The small molecule below binds the protein below.
Small molecule (SMILES): O=C(O)CCC(=O)C(=O)O

Binding-site contacts:
Ligand atom C5 contacts residue LEU180 of chain 1.A at 4.2 Å (hydrophobic).
Ligand atom C2 contacts residue HIS191 of chain 1.A at 4.3 Å.
Ligand atom C2 contacts residue FE21 of chain 1.B at 3.1 Å.
Ligand atom C5 contacts residue THR188 of chain 1.A at 3.4 Å.
Ligand atom O2 contacts residue ASP193 of chain 1.A at 3.0 Å (salt-bridge).
Ligand atom O2 contacts residue HIS263 of chain 1.A at 3.3 Å (h-bond).
Ligand atom O5 contacts residue HIS263 of chain 1.A at 3.5 Å (h-bond).
Ligand atom C4 contacts residue VAL265 of chain 1.A at 3.7 Å (hydrophobic).
Ligand atom C5 contacts residue VAL265 of chain 1.A at 3.7 Å (hydrophobic).
Ligand atom O5 contacts residue VAL265 of chain 1.A at 4.3 Å.
Ligand atom O2 contacts residue VAL199 of chain 1.A at 3.9 Å.
Ligand atom O5 contacts residue FE21 of chain 1.B at 2.3 Å.
Ligand atom O4 contacts residue ILE135 of chain 1.A at 3.6 Å.
Ligand atom C3 contacts residue LEU180 of chain 1.A at 4.0 Å (hydrophobic).
Ligand atom O5 contacts residue HIS191 of chain 1.A at 3.1 Å.
Ligand atom O3 contacts residue ILE135 of chain 1.A at 3.7 Å.
Ligand atom C5 contacts residue ILE135 of chain 1.A at 3.6 Å (hydrophobic).
Ligand atom C4 contacts residue THR188 of chain 1.A at 3.5 Å.
Ligand atom C4 contacts residue TYR201 of chain 1.A at 4.3 Å (hydrophobic).
Ligand atom O1 contacts residue TYR201 of chain 1.A at 3.1 Å.
Ligand atom C5 contacts residue LYS208 of chain 1.A at 3.8 Å.
Ligand atom O3 contacts residue VAL265 of chain 1.A at 3.8 Å.
Ligand atom C4 contacts residue ILE135 of chain 1.A at 4.2 Å (hydrophobic).
Ligand atom C1 contacts residue FE21 of chain 1.B at 3.1 Å.
Ligand atom C1 contacts residue HIS263 of chain 1.A at 4.0 Å.
Ligand atom C1 contacts residue ASP193 of chain 1.A at 4.1 Å.
Ligand atom O4 contacts residue THR188 of chain 1.A at 2.6 Å (h-bond).
Ligand atom C3 contacts residue VAL265 of chain 1.A at 4.1 Å (hydrophobic).
Ligand atom C5 contacts residue TYR201 of chain 1.A at 3.6 Å (hydrophobic).
Ligand atom O4 contacts residue VAL265 of chain 1.A at 3.8 Å.
Ligand atom O1 contacts residue VAL199 of chain 1.A at 3.8 Å.
Ligand atom O3 contacts residue TYR201 of chain 1.A at 2.6 Å (h-bond).
Ligand atom C2 contacts residue HIS263 of chain 1.A at 4.1 Å.
Ligand atom O2 contacts residue FE21 of chain 1.B at 2.4 Å.
Ligand atom O4 contacts residue LYS208 of chain 1.A at 3.9 Å.
Ligand atom O4 contacts residue ASN133 of chain 1.A at 3.4 Å (h-bond).
Ligand atom O3 contacts residue LEU180 of chain 1.A at 3.4 Å.
Ligand atom C3 contacts residue TYR201 of chain 1.A at 3.7 Å (hydrophobic).
Ligand atom O3 contacts residue LYS208 of chain 1.A at 2.9 Å (salt-bridge).
Ligand atom C1 contacts residue TYR201 of chain 1.A at 4.0 Å (hydrophobic).

Sequence of chain 1.A:
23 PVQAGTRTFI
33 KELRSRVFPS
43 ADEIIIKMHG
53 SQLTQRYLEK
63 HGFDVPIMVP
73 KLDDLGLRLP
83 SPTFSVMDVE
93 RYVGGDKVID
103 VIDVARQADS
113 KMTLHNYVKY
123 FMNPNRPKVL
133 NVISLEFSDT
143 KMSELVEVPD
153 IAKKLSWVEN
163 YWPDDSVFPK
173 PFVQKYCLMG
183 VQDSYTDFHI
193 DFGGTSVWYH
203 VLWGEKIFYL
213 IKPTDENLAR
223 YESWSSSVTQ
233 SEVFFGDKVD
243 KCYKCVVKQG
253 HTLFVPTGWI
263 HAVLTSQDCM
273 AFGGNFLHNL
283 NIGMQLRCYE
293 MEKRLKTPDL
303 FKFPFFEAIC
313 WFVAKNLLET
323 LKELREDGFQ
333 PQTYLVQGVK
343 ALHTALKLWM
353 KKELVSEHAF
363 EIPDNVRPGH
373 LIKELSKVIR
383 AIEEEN